A small-molecule ligand and the protein it binds are described below.
Small molecule (SMILES): Nc1ccn([C@H]2C[C@H](O)[C@@H](COP(=O)(O)O)O2)c(=O)n1

Sequence of chain 20.A:
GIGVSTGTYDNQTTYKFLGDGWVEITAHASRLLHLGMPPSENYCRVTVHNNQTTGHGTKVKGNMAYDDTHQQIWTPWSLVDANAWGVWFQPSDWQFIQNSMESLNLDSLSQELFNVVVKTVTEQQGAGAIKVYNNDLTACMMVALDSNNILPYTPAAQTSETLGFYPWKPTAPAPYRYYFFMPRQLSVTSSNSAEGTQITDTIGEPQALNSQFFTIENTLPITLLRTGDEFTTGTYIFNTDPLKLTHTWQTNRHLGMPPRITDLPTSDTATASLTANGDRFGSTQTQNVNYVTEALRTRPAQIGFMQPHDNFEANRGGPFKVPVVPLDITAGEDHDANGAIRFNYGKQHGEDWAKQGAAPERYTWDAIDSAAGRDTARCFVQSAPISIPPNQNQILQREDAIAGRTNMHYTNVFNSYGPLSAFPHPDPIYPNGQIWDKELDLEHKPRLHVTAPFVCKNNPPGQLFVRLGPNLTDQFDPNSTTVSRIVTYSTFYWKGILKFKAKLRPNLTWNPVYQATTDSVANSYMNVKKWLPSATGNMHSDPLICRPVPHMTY

Binding-site contacts:
Ligand atom O2 contacts residue LEU197 of chain 20.A at 4.0 Å.
Ligand atom C5' contacts residue TRP201 of chain 20.A at 3.5 Å (hydrophobic).
Ligand atom C1' contacts residue TRP201 of chain 20.A at 4.5 Å (hydrophobic).
Ligand atom N4 contacts residue GLY198 of chain 20.A at 3.8 Å.
Ligand atom O2 contacts residue TRP201 of chain 20.A at 4.3 Å.
Ligand atom N1 contacts residue TRP201 of chain 20.A at 4.0 Å.
Ligand atom C4' contacts residue TRP201 of chain 20.A at 4.3 Å (hydrophobic).
Ligand atom N3 contacts residue TRP201 of chain 20.A at 3.6 Å.
Ligand atom C1' contacts residue LYS682 of chain 20.A at 4.5 Å.
Ligand atom C2' contacts residue LYS682 of chain 20.A at 3.6 Å.
Ligand atom C5 contacts residue TRP201 of chain 20.A at 3.4 Å (hydrophobic).
Ligand atom N4 contacts residue TRP201 of chain 20.A at 3.8 Å.
Ligand atom C4 contacts residue TRP201 of chain 20.A at 3.3 Å (hydrophobic).
Ligand atom N4 contacts residue ASP199 of chain 20.A at 4.0 Å.
Ligand atom OP1 contacts residue PRO423 of chain 20.A at 3.6 Å.
Ligand atom C2' contacts residue TRP201 of chain 20.A at 3.6 Å (hydrophobic).
Ligand atom O2 contacts residue LYS682 of chain 20.A at 4.2 Å.
Ligand atom O3' contacts residue LYS682 of chain 20.A at 3.1 Å (salt-bridge).
Ligand atom O5' contacts residue TRP201 of chain 20.A at 3.6 Å.
Ligand atom C6 contacts residue TRP201 of chain 20.A at 3.5 Å (hydrophobic).
Ligand atom O4' contacts residue TRP201 of chain 20.A at 4.5 Å.
Ligand atom C3' contacts residue TRP201 of chain 20.A at 4.1 Å (hydrophobic).
Ligand atom C2 contacts residue TRP201 of chain 20.A at 3.9 Å (hydrophobic).
Ligand atom C3' contacts residue LYS682 of chain 20.A at 3.8 Å.